Binding-site contacts:
Ligand atom O2 contacts residue GLU203 of chain 1.A at 2.5 Å (salt-bridge).
Ligand atom P contacts residue ASP96 of chain 1.A at 4.0 Å.
Ligand atom CB contacts residue PHE176 of chain 1.A at 3.5 Å (hydrophobic).
Ligand atom O2 contacts residue MN1 of chain 1.D at 2.6 Å.
Ligand atom CB contacts residue HIS78 of chain 1.A at 4.0 Å.
Ligand atom CE contacts residue CYS58 of chain 1.A at 3.9 Å (hydrophobic).
Ligand atom N contacts residue ASP96 of chain 1.A at 3.4 Å (salt-bridge).
Ligand atom CA contacts residue HIS78 of chain 1.A at 4.0 Å.
Ligand atom P contacts residue ASP107 of chain 1.A at 4.1 Å.
Ligand atom CA contacts residue ASP96 of chain 1.A at 3.6 Å.
Ligand atom O3 contacts residue GLU203 of chain 1.A at 3.5 Å (salt-bridge).
Ligand atom O2 contacts residue MN1 of chain 1.C at 2.0 Å.
Ligand atom O2 contacts residue GLU234 of chain 1.A at 3.3 Å (salt-bridge).
Ligand atom O2 contacts residue ASP107 of chain 1.A at 3.2 Å (salt-bridge).
Ligand atom CE contacts residue TYR64 of chain 1.A at 3.6 Å (hydrophobic).
Ligand atom O1 contacts residue HIS177 of chain 1.A at 2.6 Å (h-bond).
Ligand atom P contacts residue HIS177 of chain 1.A at 4.1 Å.
Ligand atom P contacts residue GLU203 of chain 1.A at 3.6 Å.
Ligand atom O1 contacts residue MN1 of chain 1.C at 3.3 Å.
Ligand atom CG contacts residue CYS69 of chain 1.A at 3.6 Å (hydrophobic).
Ligand atom N contacts residue ASP107 of chain 1.A at 3.3 Å (salt-bridge).
Ligand atom CD contacts residue TRP220 of chain 1.A at 3.8 Å (hydrophobic).
Ligand atom O1 contacts residue HIS170 of chain 1.A at 3.6 Å (h-bond).
Ligand atom P contacts residue MN1 of chain 1.D at 3.5 Å.
Ligand atom CA contacts residue PHE176 of chain 1.A at 4.2 Å (hydrophobic).
Ligand atom CE contacts residue CYS69 of chain 1.A at 4.1 Å (hydrophobic).
Ligand atom O2 contacts residue ASP96 of chain 1.A at 3.5 Å (salt-bridge).
Ligand atom CE contacts residue TYR61 of chain 1.A at 4.1 Å (hydrophobic).
Ligand atom N contacts residue THR98 of chain 1.A at 3.2 Å (h-bond).
Ligand atom N contacts residue PHE176 of chain 1.A at 3.7 Å.
Ligand atom O3 contacts residue HIS78 of chain 1.A at 2.7 Å (h-bond).
Ligand atom P contacts residue HIS78 of chain 1.A at 3.9 Å.
Ligand atom N contacts residue MN1 of chain 1.D at 2.4 Å.
Ligand atom CG contacts residue HIS78 of chain 1.A at 3.9 Å.
Ligand atom CD contacts residue TYR61 of chain 1.A at 3.9 Å (hydrophobic).
Ligand atom P contacts residue MN1 of chain 1.C at 3.2 Å.
Ligand atom O2 contacts residue HIS170 of chain 1.A at 3.8 Å.
Ligand atom CA contacts residue MN1 of chain 1.D at 3.3 Å.
Ligand atom N contacts residue MN1 of chain 1.C at 4.0 Å.
Ligand atom CE contacts residue TRP220 of chain 1.A at 4.1 Å (hydrophobic).

A protein and the small-molecule ligand that binds it are described below.
Small molecule (SMILES): CCCC[C@H](N)P(=O)(O)O

Sequence of chain 1.A:
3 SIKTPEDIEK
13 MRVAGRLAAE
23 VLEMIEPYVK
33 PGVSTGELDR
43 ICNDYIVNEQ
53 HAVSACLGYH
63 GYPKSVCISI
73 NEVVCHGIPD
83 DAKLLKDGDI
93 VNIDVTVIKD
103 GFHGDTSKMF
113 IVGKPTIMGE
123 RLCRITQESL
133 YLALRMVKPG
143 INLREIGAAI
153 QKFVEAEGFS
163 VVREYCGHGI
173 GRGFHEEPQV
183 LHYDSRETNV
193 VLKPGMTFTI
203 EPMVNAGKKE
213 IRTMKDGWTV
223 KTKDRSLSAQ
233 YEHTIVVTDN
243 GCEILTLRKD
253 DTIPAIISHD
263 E